A protein and the small-molecule ligand that binds it are described below.
Small molecule (SMILES): C=C(Br)CCO

Binding-site contacts:
Ligand atom C2 contacts residue GLN125 of chain 1.C at 4.3 Å.
Ligand atom O5 contacts residue ARG122 of chain 1.C at 3.5 Å.
Ligand atom C4 contacts residue LEU102 of chain 1.D at 4.2 Å (hydrophobic).
Ligand atom C1 contacts residue GLY126 of chain 1.C at 3.5 Å.
Ligand atom C3 contacts residue ARG122 of chain 1.C at 4.0 Å.
Ligand atom C4 contacts residue GLN125 of chain 1.C at 3.4 Å.
Ligand atom C1 contacts residue ARG122 of chain 1.C at 3.7 Å.
Ligand atom BR1 contacts residue GLN293 of chain 1.D at 3.2 Å.
Ligand atom C1 contacts residue GLN289 of chain 1.D at 4.3 Å.
Ligand atom C3 contacts residue THR286 of chain 1.D at 4.4 Å.
Ligand atom C3 contacts residue ILE290 of chain 1.D at 3.5 Å (hydrophobic).
Ligand atom BR1 contacts residue GLN289 of chain 1.D at 4.0 Å.
Ligand atom C1 contacts residue THR286 of chain 1.D at 3.6 Å.
Ligand atom C3 contacts residue LEU102 of chain 1.D at 4.4 Å (hydrophobic).
Ligand atom C2 contacts residue ILE290 of chain 1.D at 3.9 Å (hydrophobic).
Ligand atom C1 contacts residue GLN125 of chain 1.C at 3.9 Å.
Ligand atom O5 contacts residue LEU102 of chain 1.D at 3.9 Å.
Ligand atom O5 contacts residue GLN125 of chain 1.C at 3.9 Å.
Ligand atom C4 contacts residue ARG122 of chain 1.C at 3.8 Å.
Ligand atom C2 contacts residue THR286 of chain 1.D at 4.3 Å.

Sequence of chain 1.D:
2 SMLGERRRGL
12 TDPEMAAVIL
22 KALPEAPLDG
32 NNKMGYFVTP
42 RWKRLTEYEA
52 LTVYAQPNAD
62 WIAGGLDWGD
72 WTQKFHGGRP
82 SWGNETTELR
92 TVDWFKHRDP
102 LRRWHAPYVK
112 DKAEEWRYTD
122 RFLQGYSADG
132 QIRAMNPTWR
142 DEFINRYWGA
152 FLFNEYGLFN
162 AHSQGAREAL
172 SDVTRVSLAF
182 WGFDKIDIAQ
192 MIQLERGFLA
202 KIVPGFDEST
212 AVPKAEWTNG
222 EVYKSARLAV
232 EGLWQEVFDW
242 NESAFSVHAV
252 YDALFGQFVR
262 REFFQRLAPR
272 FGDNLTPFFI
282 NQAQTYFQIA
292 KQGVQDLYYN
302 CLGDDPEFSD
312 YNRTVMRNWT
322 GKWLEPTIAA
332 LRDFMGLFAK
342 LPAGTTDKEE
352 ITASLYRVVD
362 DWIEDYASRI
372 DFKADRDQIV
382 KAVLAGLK

Sequence of chain 1.C:
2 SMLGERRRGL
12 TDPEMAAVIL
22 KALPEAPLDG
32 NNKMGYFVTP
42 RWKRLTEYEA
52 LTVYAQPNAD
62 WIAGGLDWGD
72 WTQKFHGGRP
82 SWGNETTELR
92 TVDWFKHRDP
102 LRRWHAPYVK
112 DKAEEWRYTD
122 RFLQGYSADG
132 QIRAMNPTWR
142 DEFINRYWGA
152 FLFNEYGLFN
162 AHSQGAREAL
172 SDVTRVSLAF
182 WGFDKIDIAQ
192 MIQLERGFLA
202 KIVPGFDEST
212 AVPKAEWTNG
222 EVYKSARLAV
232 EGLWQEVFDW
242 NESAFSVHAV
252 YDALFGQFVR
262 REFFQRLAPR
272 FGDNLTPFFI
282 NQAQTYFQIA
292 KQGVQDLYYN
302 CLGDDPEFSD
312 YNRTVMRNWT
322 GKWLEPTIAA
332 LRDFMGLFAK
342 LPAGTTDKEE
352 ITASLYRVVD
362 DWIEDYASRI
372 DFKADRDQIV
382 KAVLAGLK